The small molecule below binds the protein below.
Small molecule (SMILES): NC(=O)CC[C@H](N)C(=O)O

Binding-site contacts:
Ligand atom CB contacts residue LYS31 of chain 3.A at 3.4 Å.
Ligand atom NE2 contacts residue ILE29 of chain 3.A at 3.7 Å.
Ligand atom OE1 contacts residue LYS31 of chain 3.A at 3.0 Å.
Ligand atom CG contacts residue LYS31 of chain 3.A at 3.5 Å.
Ligand atom NE2 contacts residue LYS31 of chain 3.A at 3.0 Å (salt-bridge).
Ligand atom CB contacts residue SER32 of chain 3.A at 4.1 Å.
Ligand atom CD contacts residue PRO30 of chain 3.A at 4.3 Å (hydrophobic).
Ligand atom OXT contacts residue SER32 of chain 3.A at 3.4 Å (h-bond).
Ligand atom C contacts residue SER32 of chain 3.A at 3.4 Å.
Ligand atom O contacts residue SER32 of chain 3.A at 3.1 Å.
Ligand atom CG contacts residue PRO30 of chain 3.A at 4.0 Å (hydrophobic).
Ligand atom CD contacts residue LYS31 of chain 3.A at 3.2 Å.
Ligand atom CA contacts residue LYS31 of chain 3.A at 4.1 Å.
Ligand atom NE2 contacts residue ALA24 of chain 3.A at 3.6 Å.
Ligand atom CB contacts residue PRO30 of chain 3.A at 4.2 Å (hydrophobic).
Ligand atom CA contacts residue PRO30 of chain 3.A at 4.0 Å (hydrophobic).
Ligand atom NE2 contacts residue PRO30 of chain 3.A at 3.9 Å.
Ligand atom CA contacts residue SER32 of chain 3.A at 4.2 Å.

Sequence of chain 3.A:
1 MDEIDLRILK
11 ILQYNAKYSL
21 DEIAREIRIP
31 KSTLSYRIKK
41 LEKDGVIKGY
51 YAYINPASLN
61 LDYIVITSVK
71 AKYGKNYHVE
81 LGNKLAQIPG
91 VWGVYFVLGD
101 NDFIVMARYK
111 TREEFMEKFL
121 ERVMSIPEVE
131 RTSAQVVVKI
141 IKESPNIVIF